This small molecule binds to this protein.
Small molecule (SMILES): CC(=O)N[C@@H]1[C@@H](O)[C@H](O)[C@@H](CO)O[C@H]1O

Sequence of chain 1.G:
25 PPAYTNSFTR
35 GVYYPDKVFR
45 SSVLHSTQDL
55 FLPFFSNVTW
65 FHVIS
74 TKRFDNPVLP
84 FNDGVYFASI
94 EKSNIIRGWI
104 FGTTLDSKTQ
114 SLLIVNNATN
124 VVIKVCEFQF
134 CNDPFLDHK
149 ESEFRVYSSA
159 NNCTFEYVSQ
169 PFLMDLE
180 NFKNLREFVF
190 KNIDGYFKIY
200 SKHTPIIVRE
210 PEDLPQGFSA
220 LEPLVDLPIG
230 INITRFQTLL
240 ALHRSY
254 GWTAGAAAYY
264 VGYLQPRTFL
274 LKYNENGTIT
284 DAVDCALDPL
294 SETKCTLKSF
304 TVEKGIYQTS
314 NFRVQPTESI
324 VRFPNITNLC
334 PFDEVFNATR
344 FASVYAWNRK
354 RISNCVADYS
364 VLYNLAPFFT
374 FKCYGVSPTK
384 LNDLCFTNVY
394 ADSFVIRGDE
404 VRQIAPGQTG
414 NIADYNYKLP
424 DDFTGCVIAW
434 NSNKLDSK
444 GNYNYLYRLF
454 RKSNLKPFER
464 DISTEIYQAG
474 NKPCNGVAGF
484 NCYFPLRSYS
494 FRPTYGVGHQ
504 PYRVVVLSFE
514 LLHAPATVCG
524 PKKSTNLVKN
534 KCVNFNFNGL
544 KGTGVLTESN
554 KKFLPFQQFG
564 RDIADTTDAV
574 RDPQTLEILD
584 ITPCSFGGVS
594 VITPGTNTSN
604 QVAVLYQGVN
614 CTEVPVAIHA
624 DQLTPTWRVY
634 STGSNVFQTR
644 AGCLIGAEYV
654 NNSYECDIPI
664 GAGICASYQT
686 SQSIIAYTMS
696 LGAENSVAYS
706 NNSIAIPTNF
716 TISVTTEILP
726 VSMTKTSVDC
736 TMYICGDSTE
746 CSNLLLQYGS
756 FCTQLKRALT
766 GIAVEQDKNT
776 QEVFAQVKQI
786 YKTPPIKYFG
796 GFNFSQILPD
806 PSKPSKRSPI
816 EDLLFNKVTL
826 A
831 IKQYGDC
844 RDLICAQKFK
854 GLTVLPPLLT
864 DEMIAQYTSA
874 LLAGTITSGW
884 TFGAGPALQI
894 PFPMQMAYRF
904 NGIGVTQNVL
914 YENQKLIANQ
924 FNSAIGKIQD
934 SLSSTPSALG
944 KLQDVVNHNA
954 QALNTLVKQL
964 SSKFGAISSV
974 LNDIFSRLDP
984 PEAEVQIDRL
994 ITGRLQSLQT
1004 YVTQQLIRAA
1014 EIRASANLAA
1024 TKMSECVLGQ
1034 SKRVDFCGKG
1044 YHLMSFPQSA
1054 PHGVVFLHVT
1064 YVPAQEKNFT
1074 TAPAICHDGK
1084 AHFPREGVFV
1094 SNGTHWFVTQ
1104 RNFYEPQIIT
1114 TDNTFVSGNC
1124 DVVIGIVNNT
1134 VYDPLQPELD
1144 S

Binding-site contacts:
Ligand atom C5 contacts residue THR162 of chain 1.G at 4.3 Å.
Ligand atom O7 contacts residue ASN160 of chain 1.G at 3.8 Å.
Ligand atom C4 contacts residue THR162 of chain 1.G at 4.4 Å.
Ligand atom O7 contacts residue GLU130 of chain 1.G at 4.3 Å.
Ligand atom O5 contacts residue ASN160 of chain 1.G at 2.3 Å (h-bond).
Ligand atom C2 contacts residue THR162 of chain 1.G at 4.0 Å.
Ligand atom C4 contacts residue ASN160 of chain 1.G at 4.2 Å.
Ligand atom O6 contacts residue CYS161 of chain 1.G at 3.8 Å.
Ligand atom C1 contacts residue THR162 of chain 1.G at 4.0 Å.
Ligand atom C7 contacts residue GLU130 of chain 1.G at 3.6 Å.
Ligand atom C2 contacts residue ASN160 of chain 1.G at 2.5 Å.
Ligand atom N2 contacts residue GLU130 of chain 1.G at 3.7 Å.
Ligand atom C1 contacts residue ASN160 of chain 1.G at 1.4 Å.
Ligand atom O5 contacts residue THR162 of chain 1.G at 3.5 Å (h-bond).
Ligand atom N2 contacts residue ASN160 of chain 1.G at 3.0 Å (h-bond).
Ligand atom C3 contacts residue ASN160 of chain 1.G at 3.8 Å.
Ligand atom C6 contacts residue THR162 of chain 1.G at 4.4 Å.
Ligand atom C7 contacts residue ASN160 of chain 1.G at 3.6 Å.
Ligand atom C5 contacts residue ASN160 of chain 1.G at 3.6 Å.
Ligand atom O6 contacts residue THR162 of chain 1.G at 3.8 Å.
Ligand atom C8 contacts residue GLU130 of chain 1.G at 3.2 Å.
Ligand atom O6 contacts residue ASN160 of chain 1.G at 4.5 Å.